Binding-site contacts:
Ligand atom CAI contacts residue GLY101 of chain 1.A at 4.0 Å.
Ligand atom N2 contacts residue MET98 of chain 1.A at 2.7 Å (h-bond).
Ligand atom N1 contacts residue ALA48 of chain 1.A at 3.9 Å.
Ligand atom N2 contacts residue GLY101 of chain 1.A at 4.0 Å.
Ligand atom CAZ contacts residue MET98 of chain 1.A at 3.2 Å (hydrophobic).
Ligand atom C5 contacts residue LEU149 of chain 1.A at 3.7 Å (hydrophobic).
Ligand atom CAH contacts residue PRO99 of chain 1.A at 3.4 Å (hydrophobic).
Ligand atom CAZ contacts residue LEU23 of chain 1.A at 4.0 Å (hydrophobic).
Ligand atom C6 contacts residue LEU149 of chain 1.A at 3.9 Å (hydrophobic).
Ligand atom N2 contacts residue LEU23 of chain 1.A at 4.0 Å.
Ligand atom CAN contacts residue LEU149 of chain 1.A at 3.9 Å (hydrophobic).
Ligand atom N1 contacts residue MET98 of chain 1.A at 3.2 Å (h-bond).
Ligand atom C6 contacts residue GLN96 of chain 1.A at 4.0 Å.
Ligand atom CAR contacts residue LEU23 of chain 1.A at 3.8 Å (hydrophobic).
Ligand atom CAC contacts residue THR95 of chain 1.A at 3.6 Å.
Ligand atom C5 contacts residue ALA48 of chain 1.A at 3.8 Å (hydrophobic).
Ligand atom CAZ contacts residue GLY101 of chain 1.A at 3.5 Å.
Ligand atom CAF contacts residue LYS50 of chain 1.A at 3.8 Å.
Ligand atom CAH contacts residue GLY101 of chain 1.A at 3.4 Å.
Ligand atom CAE contacts residue THR95 of chain 1.A at 4.1 Å.
Ligand atom CAJ contacts residue PRO99 of chain 1.A at 3.5 Å (hydrophobic).
Ligand atom CAG contacts residue GLY101 of chain 1.A at 3.8 Å.
Ligand atom N7 contacts residue LEU149 of chain 1.A at 3.9 Å.
Ligand atom CAP contacts residue ASP105 of chain 1.A at 4.0 Å.
Ligand atom CAJ contacts residue GLY101 of chain 1.A at 3.7 Å.
Ligand atom CAA contacts residue GLU109 of chain 1.A at 3.4 Å.
Ligand atom C6 contacts residue MET98 of chain 1.A at 3.9 Å (hydrophobic).
Ligand atom CAD contacts residue MET71 of chain 1.A at 3.2 Å (hydrophobic).
Ligand atom CAC contacts residue LYS50 of chain 1.A at 3.8 Å.
Ligand atom CBA contacts residue GLY101 of chain 1.A at 3.9 Å.
Ligand atom CAO contacts residue VAL31 of chain 1.A at 3.9 Å (hydrophobic).
Ligand atom CAD contacts residue GLU67 of chain 1.A at 4.0 Å.
Ligand atom CAB contacts residue MET71 of chain 1.A at 3.0 Å (hydrophobic).
Ligand atom CAD contacts residue LYS50 of chain 1.A at 3.7 Å.
Ligand atom CAF contacts residue THR159 of chain 1.A at 4.0 Å.
Ligand atom C2 contacts residue LEU23 of chain 1.A at 4.0 Å (hydrophobic).
Ligand atom CAH contacts residue MET98 of chain 1.A at 3.0 Å (hydrophobic).
Ligand atom C6 contacts residue ALA48 of chain 1.A at 3.5 Å (hydrophobic).
Ligand atom C2 contacts residue MET98 of chain 1.A at 3.7 Å (hydrophobic).
Ligand atom N1 contacts residue LEU97 of chain 1.A at 4.0 Å.

This protein binds this small molecule.
Small molecule (SMILES): CN1CCN(c2ccc(Nc3ncc4nc(Nc5ccccc5)n(C5CCCC5)c4n3)cc2)CC1

Sequence of chain 1.A:
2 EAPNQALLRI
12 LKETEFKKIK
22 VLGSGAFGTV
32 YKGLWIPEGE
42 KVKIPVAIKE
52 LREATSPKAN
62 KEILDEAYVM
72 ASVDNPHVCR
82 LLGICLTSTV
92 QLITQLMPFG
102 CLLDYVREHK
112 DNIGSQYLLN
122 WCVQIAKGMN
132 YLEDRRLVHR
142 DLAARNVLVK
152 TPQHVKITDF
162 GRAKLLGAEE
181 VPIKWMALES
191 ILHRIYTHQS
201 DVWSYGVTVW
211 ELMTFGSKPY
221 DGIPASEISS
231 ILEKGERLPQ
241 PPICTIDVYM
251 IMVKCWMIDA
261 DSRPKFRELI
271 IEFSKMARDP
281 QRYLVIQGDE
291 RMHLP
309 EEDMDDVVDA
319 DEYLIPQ